This protein binds this small molecule.
Small molecule (SMILES): COC(=O)c1ccccc1S(=O)(=O)NC(=O)Nc1nc(C)nc(OC)n1

Sequence of chain 1.A:
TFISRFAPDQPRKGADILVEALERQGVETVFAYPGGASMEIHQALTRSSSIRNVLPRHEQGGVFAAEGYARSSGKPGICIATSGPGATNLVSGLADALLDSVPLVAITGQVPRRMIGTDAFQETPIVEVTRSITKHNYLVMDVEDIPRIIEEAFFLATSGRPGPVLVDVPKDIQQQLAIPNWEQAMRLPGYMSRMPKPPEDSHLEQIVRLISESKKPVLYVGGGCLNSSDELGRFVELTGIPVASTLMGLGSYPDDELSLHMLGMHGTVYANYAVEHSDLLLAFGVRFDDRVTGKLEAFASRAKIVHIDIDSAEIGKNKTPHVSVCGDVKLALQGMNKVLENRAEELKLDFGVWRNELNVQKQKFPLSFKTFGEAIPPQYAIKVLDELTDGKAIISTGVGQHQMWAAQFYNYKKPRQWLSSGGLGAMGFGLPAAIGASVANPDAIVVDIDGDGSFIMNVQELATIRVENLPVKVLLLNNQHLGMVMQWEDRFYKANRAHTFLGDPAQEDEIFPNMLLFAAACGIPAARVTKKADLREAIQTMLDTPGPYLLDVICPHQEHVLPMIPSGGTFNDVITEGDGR

Binding-site contacts:
Ligand atom N8 contacts residue LYS171 of chain 2.A at 3.1 Å (salt-bridge).
Ligand atom C13 contacts residue GLN122 of chain 2.A at 3.5 Å.
Ligand atom C5' contacts residue FAD1 of chain 1.E at 3.6 Å.
Ligand atom N1' contacts residue TRP489 of chain 1.A at 3.7 Å.
Ligand atom C6 contacts residue VAL111 of chain 2.A at 3.6 Å (hydrophobic).
Ligand atom O7B contacts residue LYS171 of chain 2.A at 3.0 Å.
Ligand atom C5 contacts residue ARG292 of chain 1.A at 3.7 Å.
Ligand atom N10 contacts residue LYS171 of chain 2.A at 3.7 Å.
Ligand atom C9 contacts residue ARG292 of chain 1.A at 3.6 Å.
Ligand atom C2 contacts residue PRO112 of chain 2.A at 3.7 Å (hydrophobic).
Ligand atom C2' contacts residue TRP489 of chain 1.A at 3.3 Å (hydrophobic).
Ligand atom C5 contacts residue ASP291 of chain 1.A at 3.2 Å.
Ligand atom O9 contacts residue ARG292 of chain 1.A at 2.5 Å (salt-bridge).
Ligand atom C6' contacts residue GLY36 of chain 2.A at 3.8 Å.
Ligand atom O12 contacts residue PHE121 of chain 2.A at 3.6 Å.
Ligand atom C13 contacts residue ALA37 of chain 2.A at 3.4 Å (hydrophobic).
Ligand atom O9 contacts residue SER568 of chain 1.A at 3.3 Å (h-bond).
Ligand atom O9 contacts residue TRP489 of chain 1.A at 3.8 Å.
Ligand atom N5' contacts residue MET485 of chain 1.A at 3.8 Å.
Ligand atom C6 contacts residue PHE121 of chain 2.A at 3.4 Å (hydrophobic).
Ligand atom C4' contacts residue ARG292 of chain 1.A at 3.5 Å.
Ligand atom S7 contacts residue SER568 of chain 1.A at 3.7 Å.
Ligand atom O4' contacts residue PHE121 of chain 2.A at 3.6 Å.
Ligand atom C5 contacts residue ALA120 of chain 2.A at 3.7 Å (hydrophobic).
Ligand atom O11 contacts residue VAL111 of chain 2.A at 3.6 Å.
Ligand atom C3 contacts residue SER568 of chain 1.A at 3.3 Å.
Ligand atom N5' contacts residue TRP489 of chain 1.A at 3.6 Å (h-bond).
Ligand atom N3' contacts residue ARG292 of chain 1.A at 2.9 Å (salt-bridge).
Ligand atom N3' contacts residue TRP489 of chain 1.A at 3.3 Å.
Ligand atom O7B contacts residue PRO112 of chain 2.A at 3.3 Å.
Ligand atom C9 contacts residue TRP489 of chain 1.A at 3.6 Å (hydrophobic).
Ligand atom O7A contacts residue SER568 of chain 1.A at 2.5 Å (h-bond).
Ligand atom C4 contacts residue ASP291 of chain 1.A at 3.7 Å.
Ligand atom N10 contacts residue TRP489 of chain 1.A at 3.4 Å.
Ligand atom N1' contacts residue GLY36 of chain 2.A at 3.3 Å.
Ligand atom C4 contacts residue ARG292 of chain 1.A at 3.6 Å.
Ligand atom C6' contacts residue TRP489 of chain 1.A at 3.7 Å (hydrophobic).
Ligand atom C3 contacts residue ARG292 of chain 1.A at 3.8 Å.
Ligand atom C4' contacts residue TRP489 of chain 1.A at 3.5 Å (hydrophobic).
Ligand atom O4' contacts residue ARG292 of chain 1.A at 3.3 Å (salt-bridge).

Sequence of chain 2.A:
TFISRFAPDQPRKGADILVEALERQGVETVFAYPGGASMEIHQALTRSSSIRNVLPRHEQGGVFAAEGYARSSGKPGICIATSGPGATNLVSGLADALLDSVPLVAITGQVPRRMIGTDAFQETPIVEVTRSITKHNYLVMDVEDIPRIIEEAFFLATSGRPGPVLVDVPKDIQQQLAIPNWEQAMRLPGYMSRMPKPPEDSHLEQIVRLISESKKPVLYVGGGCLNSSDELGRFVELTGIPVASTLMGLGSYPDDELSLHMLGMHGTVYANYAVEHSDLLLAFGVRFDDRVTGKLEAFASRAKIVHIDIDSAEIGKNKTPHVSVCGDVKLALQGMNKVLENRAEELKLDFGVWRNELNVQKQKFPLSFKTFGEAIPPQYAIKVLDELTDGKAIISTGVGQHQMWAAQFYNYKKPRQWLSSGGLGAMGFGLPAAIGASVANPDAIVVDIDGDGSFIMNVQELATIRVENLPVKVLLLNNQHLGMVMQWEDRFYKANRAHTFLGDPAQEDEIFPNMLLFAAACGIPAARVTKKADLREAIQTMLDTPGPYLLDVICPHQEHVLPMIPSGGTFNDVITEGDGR